Sequence of chain 1.B:
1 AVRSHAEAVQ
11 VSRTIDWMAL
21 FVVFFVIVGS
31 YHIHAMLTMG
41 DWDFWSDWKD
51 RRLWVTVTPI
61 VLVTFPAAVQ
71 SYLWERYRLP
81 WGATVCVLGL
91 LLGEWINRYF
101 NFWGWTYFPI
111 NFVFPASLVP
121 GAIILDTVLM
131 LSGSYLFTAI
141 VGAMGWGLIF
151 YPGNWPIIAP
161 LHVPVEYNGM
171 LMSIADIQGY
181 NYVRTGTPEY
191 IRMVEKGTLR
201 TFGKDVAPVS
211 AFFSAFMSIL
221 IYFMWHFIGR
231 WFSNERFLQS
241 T

The protein below binds the small molecule below.
Small molecule (SMILES): CCCCCC(=O)OC[C@H](COP(=O)(O)OCC[N+](C)(C)C)OC(=O)CCCCC

Sequence of chain 1.C:
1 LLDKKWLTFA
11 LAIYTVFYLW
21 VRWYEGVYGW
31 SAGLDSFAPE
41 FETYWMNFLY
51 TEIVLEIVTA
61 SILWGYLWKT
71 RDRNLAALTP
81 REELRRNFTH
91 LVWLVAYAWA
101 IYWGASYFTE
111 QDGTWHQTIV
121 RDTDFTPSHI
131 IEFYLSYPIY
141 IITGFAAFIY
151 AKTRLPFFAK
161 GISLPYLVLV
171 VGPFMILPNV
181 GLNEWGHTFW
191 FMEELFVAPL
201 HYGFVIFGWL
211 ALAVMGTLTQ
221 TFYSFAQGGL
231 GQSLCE

Binding-site contacts:
Ligand atom CAZ contacts residue LEU19 of chain 1.C at 3.7 Å (hydrophobic).
Ligand atom CAC contacts residue TRP23 of chain 1.C at 2.4 Å (hydrophobic).
Ligand atom CAJ contacts residue TYR102 of chain 1.C at 3.5 Å (hydrophobic).
Ligand atom CAE contacts residue ARG22 of chain 1.C at 3.7 Å.
Ligand atom OAY contacts residue PHE100 of chain 1.B at 3.3 Å.
Ligand atom CAA contacts residue TYR102 of chain 1.C at 3.7 Å (hydrophobic).
Ligand atom CAD contacts residue ARG22 of chain 1.C at 4.1 Å.
Ligand atom OAG contacts residue LEU19 of chain 1.C at 4.5 Å.
Ligand atom CAN contacts residue TYR107 of chain 1.C at 4.0 Å (hydrophobic).
Ligand atom CAA contacts residue TRP99 of chain 1.C at 4.2 Å (hydrophobic).
Ligand atom CAN contacts residue TRP103 of chain 1.C at 4.1 Å (hydrophobic).
Ligand atom CBB contacts residue PHE100 of chain 1.B at 3.4 Å (hydrophobic).
Ligand atom CAZ contacts residue TYR107 of chain 1.C at 3.9 Å (hydrophobic).
Ligand atom CAE contacts residue TRP23 of chain 1.C at 3.8 Å (hydrophobic).
Ligand atom CAS contacts residue TRP23 of chain 1.C at 4.1 Å (hydrophobic).
Ligand atom OAV contacts residue PHE100 of chain 1.B at 3.7 Å.
Ligand atom CAQ contacts residue PHE100 of chain 1.B at 3.7 Å (hydrophobic).
Ligand atom NBC contacts residue TRP23 of chain 1.C at 3.8 Å.
Ligand atom CAT contacts residue ARG22 of chain 1.C at 4.2 Å.
Ligand atom CAN contacts residue LEU19 of chain 1.C at 4.5 Å (hydrophobic).
Ligand atom CBA contacts residue PHE100 of chain 1.B at 4.2 Å (hydrophobic).
Ligand atom CAL contacts residue TRP103 of chain 1.C at 4.2 Å (hydrophobic).
Ligand atom OAF contacts residue LEU19 of chain 1.C at 4.1 Å.
Ligand atom OAF contacts residue TYR107 of chain 1.C at 2.7 Å (h-bond).
Ligand atom OAF contacts residue ARG22 of chain 1.C at 4.2 Å.
Ligand atom CAA contacts residue ILE96 of chain 1.B at 3.9 Å (hydrophobic).
Ligand atom CAJ contacts residue TRP103 of chain 1.C at 3.9 Å (hydrophobic).
Ligand atom CAR contacts residue PHE100 of chain 1.B at 4.3 Å (hydrophobic).
Ligand atom CAN contacts residue PHE100 of chain 1.B at 4.2 Å (hydrophobic).
Ligand atom CAC contacts residue ARG22 of chain 1.C at 4.4 Å.
Ligand atom CAT contacts residue PHE100 of chain 1.B at 3.9 Å (hydrophobic).
Ligand atom CAK contacts residue LEU19 of chain 1.C at 4.0 Å (hydrophobic).
Ligand atom OAV contacts residue LEU19 of chain 1.C at 3.5 Å.
Ligand atom CAT contacts residue LEU19 of chain 1.C at 4.1 Å (hydrophobic).
Ligand atom CAJ contacts residue ILE96 of chain 1.B at 4.2 Å (hydrophobic).
Ligand atom CAZ contacts residue PHE100 of chain 1.B at 3.6 Å (hydrophobic).
Ligand atom OAF contacts residue PHE100 of chain 1.B at 3.6 Å.
Ligand atom CAD contacts residue TRP23 of chain 1.C at 4.4 Å (hydrophobic).
Ligand atom CAQ contacts residue LEU19 of chain 1.C at 4.1 Å (hydrophobic).
Ligand atom CAN contacts residue ILE96 of chain 1.B at 4.4 Å (hydrophobic).